Binding-site contacts:
Ligand atom O3P contacts residue TYR135 of chain 1.A at 2.5 Å (h-bond).
Ligand atom O contacts residue VAL183 of chain 1.A at 3.5 Å.
Ligand atom O contacts residue GLU187 of chain 1.A at 3.3 Å (salt-bridge).
Ligand atom CB contacts residue ASN55 of chain 1.A at 3.5 Å.
Ligand atom O contacts residue LYS54 of chain 1.A at 3.7 Å.
Ligand atom O contacts residue VAL51 of chain 1.A at 3.6 Å.
Ligand atom O contacts residue LEU48 of chain 1.A at 3.8 Å.
Ligand atom N contacts residue ASN180 of chain 1.A at 2.8 Å (h-bond).
Ligand atom CG1 contacts residue GLY176 of chain 1.A at 3.6 Å.
Ligand atom CB contacts residue ASN180 of chain 1.A at 3.3 Å.
Ligand atom O2P contacts residue ARG61 of chain 1.A at 2.9 Å (salt-bridge).
Ligand atom CG1 contacts residue LYS127 of chain 1.A at 3.7 Å.
Ligand atom O3P contacts residue ARG134 of chain 1.A at 2.8 Å (salt-bridge).
Ligand atom N contacts residue LEU234 of chain 1.A at 3.3 Å.
Ligand atom O contacts residue ASN55 of chain 1.A at 3.0 Å (h-bond).
Ligand atom CB contacts residue ASN180 of chain 1.A at 3.8 Å.
Ligand atom CB contacts residue TRP235 of chain 1.A at 3.5 Å (hydrophobic).
Ligand atom O contacts residue LYS54 of chain 1.A at 3.7 Å.
Ligand atom P contacts residue ARG61 of chain 1.A at 3.7 Å.
Ligand atom C contacts residue GLU19 of chain 1.A at 3.5 Å.
Ligand atom O2P contacts residue ARG134 of chain 1.A at 2.8 Å (salt-bridge).
Ligand atom C contacts residue VAL51 of chain 1.A at 3.5 Å (hydrophobic).
Ligand atom C contacts residue ASN180 of chain 1.A at 3.6 Å.
Ligand atom CB contacts residue GLU187 of chain 1.A at 3.2 Å.
Ligand atom O contacts residue VAL51 of chain 1.A at 3.6 Å.
Ligand atom C contacts residue LEU179 of chain 1.A at 3.7 Å (hydrophobic).
Ligand atom P contacts residue TYR135 of chain 1.A at 3.7 Å.
Ligand atom CA contacts residue ASN231 of chain 1.A at 3.7 Å.
Ligand atom N contacts residue ASN231 of chain 1.A at 3.0 Å (h-bond).
Ligand atom N contacts residue GLU19 of chain 1.A at 2.5 Å (salt-bridge).
Ligand atom O1P contacts residue ARG61 of chain 1.A at 2.9 Å (salt-bridge).
Ligand atom CA contacts residue GLU19 of chain 1.A at 3.1 Å.
Ligand atom C contacts residue ASN55 of chain 1.A at 3.5 Å.
Ligand atom CA contacts residue ASN180 of chain 1.A at 3.4 Å.
Ligand atom C contacts residue GLU19 of chain 1.A at 3.6 Å.
Ligand atom CA contacts residue ASN55 of chain 1.A at 3.4 Å.
Ligand atom O contacts residue ASN231 of chain 1.A at 3.0 Å (h-bond).
Ligand atom N contacts residue LEU179 of chain 1.A at 3.5 Å.
Ligand atom O contacts residue GLU19 of chain 1.A at 3.4 Å (salt-bridge).
Ligand atom CG2 contacts residue P5N1 of chain 1.D at 3.4 Å.

Sequence of chain 1.A:
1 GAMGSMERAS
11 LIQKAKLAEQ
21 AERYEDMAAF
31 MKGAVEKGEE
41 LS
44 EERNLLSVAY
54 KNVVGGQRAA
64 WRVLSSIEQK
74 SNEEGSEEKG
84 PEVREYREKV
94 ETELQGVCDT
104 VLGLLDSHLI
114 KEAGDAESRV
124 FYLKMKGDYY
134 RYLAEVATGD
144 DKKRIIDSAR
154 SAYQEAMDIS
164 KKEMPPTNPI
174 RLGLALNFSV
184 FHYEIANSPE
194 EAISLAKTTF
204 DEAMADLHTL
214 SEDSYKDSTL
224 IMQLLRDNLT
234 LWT

This protein binds this small molecule.
Small molecule (SMILES): CC[C@H](C)[C@H](NC(=O)[C@H](COP(=O)(O)O)NC(=O)CNC(=O)[C@H](C)N)C(=O)N1CCC[C@H]1C(=O)NCC(=O)N[C@@H](C)C(=O)N[C@@H](C)C(=O)N[C@H](C=O)CO